Sequence of chain 1.C:
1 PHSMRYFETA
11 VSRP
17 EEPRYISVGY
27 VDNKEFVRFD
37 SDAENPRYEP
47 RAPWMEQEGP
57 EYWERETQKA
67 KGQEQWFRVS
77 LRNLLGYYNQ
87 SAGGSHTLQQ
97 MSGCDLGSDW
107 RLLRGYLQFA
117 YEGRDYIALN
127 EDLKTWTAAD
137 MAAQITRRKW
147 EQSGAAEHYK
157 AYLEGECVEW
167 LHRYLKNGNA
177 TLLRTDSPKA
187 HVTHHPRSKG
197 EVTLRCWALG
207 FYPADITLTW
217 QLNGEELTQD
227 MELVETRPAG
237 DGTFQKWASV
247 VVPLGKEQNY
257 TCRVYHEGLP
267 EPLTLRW

A protein and the small-molecule ligand that binds it are described below.
Small molecule (SMILES): CC(C)C[C@H](NC(=O)CNC(=O)[C@H](CS)NC(=O)[C@H](Cc1ccc(O)cc1)NC(=O)[C@H](CC(N)=O)NC(=O)[C@H](CCC(=O)O)NC(=O)[C@H](CC(C)C)NC(=O)[C@H](CCC(N)=O)NC(=O)[C@@H](N)Cc1ccc(O)cc1)C(=O)O

Binding-site contacts:
Ligand atom N contacts residue TYR155 of chain 1.C at 3.1 Å (h-bond).
Ligand atom ND2 contacts residue GLN96 of chain 1.C at 3.0 Å (h-bond).
Ligand atom CD1 contacts residue TRP166 of chain 1.C at 3.0 Å (hydrophobic).
Ligand atom CA contacts residue TYR170 of chain 1.C at 3.5 Å (hydrophobic).
Ligand atom O contacts residue TRP146 of chain 1.C at 2.9 Å (h-bond).
Ligand atom ND2 contacts residue TYR155 of chain 1.C at 3.2 Å.
Ligand atom NE2 contacts residue TYR21 of chain 1.C at 3.0 Å (h-bond).
Ligand atom CA contacts residue TRP72 of chain 1.C at 3.4 Å (hydrophobic).
Ligand atom N contacts residue TYR170 of chain 1.C at 2.5 Å (h-bond).
Ligand atom O contacts residue LYS65 of chain 1.C at 3.1 Å.
Ligand atom N contacts residue GLU62 of chain 1.C at 3.0 Å (salt-bridge).
Ligand atom CB contacts residue GLN69 of chain 1.C at 3.4 Å.
Ligand atom OE1 contacts residue TYR44 of chain 1.C at 2.6 Å (h-bond).
Ligand atom O contacts residue LYS145 of chain 1.C at 3.4 Å (salt-bridge).
Ligand atom O contacts residue TRP146 of chain 1.C at 3.2 Å (h-bond).
Ligand atom SG contacts residue SER149 of chain 1.C at 3.4 Å (h-bond).
Ligand atom NE2 contacts residue GLN69 of chain 1.C at 3.5 Å.
Ligand atom O contacts residue TYR158 of chain 1.C at 2.6 Å (h-bond).
Ligand atom CD2 contacts residue TYR122 of chain 1.C at 3.4 Å (hydrophobic).
Ligand atom O contacts residue TRP72 of chain 1.C at 2.9 Å (h-bond).
Ligand atom OD1 contacts residue GLN96 of chain 1.C at 2.8 Å (h-bond).
Ligand atom C contacts residue TYR83 of chain 1.C at 3.0 Å (hydrophobic).
Ligand atom N contacts residue GLN69 of chain 1.C at 2.8 Å (h-bond).
Ligand atom CG contacts residue GLN69 of chain 1.C at 3.4 Å.
Ligand atom N contacts residue TYR6 of chain 1.C at 3.2 Å (h-bond).
Ligand atom O contacts residue HIS154 of chain 1.C at 2.8 Å (h-bond).
Ligand atom CD1 contacts residue GLU62 of chain 1.C at 3.5 Å.
Ligand atom NE2 contacts residue GLU8 of chain 1.C at 3.4 Å.
Ligand atom CB contacts residue TRP166 of chain 1.C at 3.3 Å (hydrophobic).
Ligand atom OXT contacts residue TYR83 of chain 1.C at 2.5 Å (h-bond).
Ligand atom N contacts residue SER76 of chain 1.C at 3.3 Å (h-bond).
Ligand atom OD1 contacts residue GLN69 of chain 1.C at 2.9 Å (h-bond).
Ligand atom CD contacts residue TYR44 of chain 1.C at 3.3 Å (hydrophobic).
Ligand atom O contacts residue THR142 of chain 1.C at 2.9 Å (h-bond).
Ligand atom OXT contacts residue ASN79 of chain 1.C at 3.3 Å (h-bond).
Ligand atom CE1 contacts residue TRP166 of chain 1.C at 3.3 Å (hydrophobic).
Ligand atom CG contacts residue TRP166 of chain 1.C at 3.4 Å (hydrophobic).
Ligand atom CG contacts residue GLN96 of chain 1.C at 3.4 Å.
Ligand atom O contacts residue TYR83 of chain 1.C at 2.7 Å (h-bond).
Ligand atom N contacts residue LYS65 of chain 1.C at 3.2 Å (salt-bridge).